Binding-site contacts:
Ligand atom C6 contacts residue ASP100 of chain 1.B at 4.0 Å.
Ligand atom C1 contacts residue PHE5 of chain 1.B at 4.4 Å (hydrophobic).
Ligand atom C5 contacts residue VAL102 of chain 1.B at 3.9 Å (hydrophobic).
Ligand atom S contacts residue GLY4 of chain 1.B at 4.4 Å.
Ligand atom C contacts residue PRO116 of chain 1.B at 3.5 Å (hydrophobic).
Ligand atom F contacts residue GLY2 of chain 1.B at 3.2 Å.
Ligand atom O contacts residue VAL102 of chain 1.B at 3.4 Å.
Ligand atom C5 contacts residue ASP100 of chain 1.B at 3.9 Å.
Ligand atom C6 contacts residue VAL102 of chain 1.B at 3.9 Å (hydrophobic).
Ligand atom S contacts residue VAL102 of chain 1.B at 3.8 Å.
Ligand atom C5 contacts residue PHE5 of chain 1.B at 4.2 Å (hydrophobic).
Ligand atom C3 contacts residue PHE5 of chain 1.B at 3.7 Å (hydrophobic).
Ligand atom C4 contacts residue GLY4 of chain 1.B at 3.9 Å.
Ligand atom O contacts residue THR154 of chain 1.B at 4.1 Å.
Ligand atom F contacts residue PHE5 of chain 1.B at 3.7 Å.
Ligand atom C2 contacts residue PHE5 of chain 1.B at 4.0 Å (hydrophobic).
Ligand atom N contacts residue THR155 of chain 1.B at 4.5 Å.
Ligand atom O contacts residue GLY4 of chain 1.B at 3.3 Å.
Ligand atom F contacts residue GLY4 of chain 1.B at 4.4 Å.
Ligand atom O1 contacts residue ALA101 of chain 1.B at 3.0 Å (h-bond).
Ligand atom N contacts residue ASP100 of chain 1.B at 3.1 Å (salt-bridge).
Ligand atom C3 contacts residue GLY2 of chain 1.B at 4.4 Å.
Ligand atom C4 contacts residue PHE5 of chain 1.B at 3.4 Å (hydrophobic).
Ligand atom O contacts residue PHE5 of chain 1.B at 4.1 Å.
Ligand atom O contacts residue THR155 of chain 1.B at 4.0 Å.
Ligand atom O1 contacts residue ASP100 of chain 1.B at 3.1 Å.
Ligand atom S contacts residue ASP100 of chain 1.B at 3.8 Å.
Ligand atom O1 contacts residue VAL102 of chain 1.B at 3.6 Å.
Ligand atom S contacts residue ALA101 of chain 1.B at 4.3 Å.

Sequence of chain 1.B:
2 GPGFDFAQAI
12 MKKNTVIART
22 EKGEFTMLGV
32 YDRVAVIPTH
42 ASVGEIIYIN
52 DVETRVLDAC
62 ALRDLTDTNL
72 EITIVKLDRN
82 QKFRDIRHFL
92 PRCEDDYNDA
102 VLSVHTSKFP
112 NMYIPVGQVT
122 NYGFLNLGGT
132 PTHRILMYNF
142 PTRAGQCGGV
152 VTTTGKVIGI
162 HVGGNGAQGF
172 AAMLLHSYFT

The protein below binds the small molecule below.
Small molecule (SMILES): Cc1cc(F)cc(S(N)(=O)=O)c1